Binding-site contacts:
Ligand atom O4 contacts residue VAL94 of chain 5.E at 3.7 Å.
Ligand atom C8 contacts residue ASN182 of chain 5.E at 4.3 Å.
Ligand atom O7 contacts residue VAL94 of chain 5.E at 3.5 Å.
Ligand atom C3 contacts residue VAL94 of chain 5.E at 4.4 Å (hydrophobic).
Ligand atom C8 contacts residue ASP150 of chain 5.E at 4.3 Å.
Ligand atom C2 contacts residue TYR93 of chain 5.E at 3.8 Å (hydrophobic).
Ligand atom C8 contacts residue TRP154 of chain 5.E at 3.6 Å (hydrophobic).
Ligand atom O7 contacts residue ASN182 of chain 5.E at 2.9 Å (h-bond).
Ligand atom O5 contacts residue ASN182 of chain 5.E at 2.4 Å (h-bond).
Ligand atom O7 contacts residue LEU70 of chain 5.E at 3.7 Å.
Ligand atom C1 contacts residue TYR93 of chain 5.E at 3.8 Å (hydrophobic).
Ligand atom C2 contacts residue VAL94 of chain 5.E at 4.3 Å (hydrophobic).
Ligand atom C7 contacts residue TYR93 of chain 5.E at 4.3 Å (hydrophobic).
Ligand atom C2 contacts residue ASN182 of chain 5.E at 2.5 Å.
Ligand atom O3 contacts residue VAL94 of chain 5.E at 4.5 Å.
Ligand atom C5 contacts residue ASN182 of chain 5.E at 3.6 Å.
Ligand atom C7 contacts residue TRP154 of chain 5.E at 4.5 Å (hydrophobic).
Ligand atom C4 contacts residue ASN182 of chain 5.E at 4.3 Å.
Ligand atom O7 contacts residue TRP154 of chain 5.E at 4.4 Å.
Ligand atom C3 contacts residue TYR93 of chain 5.E at 3.8 Å (hydrophobic).
Ligand atom C8 contacts residue TYR93 of chain 5.E at 4.4 Å (hydrophobic).
Ligand atom C3 contacts residue ASN182 of chain 5.E at 3.8 Å.
Ligand atom N2 contacts residue TYR93 of chain 5.E at 3.3 Å (h-bond).
Ligand atom C1 contacts residue ASN182 of chain 5.E at 1.4 Å.
Ligand atom C7 contacts residue ASN182 of chain 5.E at 3.1 Å.
Ligand atom N2 contacts residue ASN182 of chain 5.E at 2.9 Å (h-bond).

The protein below binds the small molecule below.
Small molecule (SMILES): CC(=O)N[C@H]1[C@H](O[C@H]2[C@H](O)[C@@H](NC(C)=O)CO[C@@H]2CO)O[C@H](CO)[C@@H](O)[C@@H]1O

Sequence of chain 5.E:
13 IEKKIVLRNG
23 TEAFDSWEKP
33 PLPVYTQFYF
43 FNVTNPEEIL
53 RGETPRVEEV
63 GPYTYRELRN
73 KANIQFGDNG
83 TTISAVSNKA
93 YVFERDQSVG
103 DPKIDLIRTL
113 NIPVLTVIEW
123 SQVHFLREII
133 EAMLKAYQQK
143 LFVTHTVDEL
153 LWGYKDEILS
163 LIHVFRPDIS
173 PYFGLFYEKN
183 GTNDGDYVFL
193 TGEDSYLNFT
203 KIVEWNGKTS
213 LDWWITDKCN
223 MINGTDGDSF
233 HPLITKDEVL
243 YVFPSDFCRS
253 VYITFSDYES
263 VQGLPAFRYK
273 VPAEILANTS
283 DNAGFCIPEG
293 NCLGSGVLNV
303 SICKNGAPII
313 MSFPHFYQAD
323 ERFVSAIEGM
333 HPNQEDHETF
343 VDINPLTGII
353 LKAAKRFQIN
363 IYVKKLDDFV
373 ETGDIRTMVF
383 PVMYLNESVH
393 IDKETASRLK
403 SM